Binding-site contacts:
Ligand atom C1 contacts residue ASN708 of chain 1.C at 1.4 Å.
Ligand atom C5 contacts residue ASN708 of chain 1.C at 3.5 Å.
Ligand atom O7 contacts residue ASN708 of chain 1.C at 4.3 Å.
Ligand atom C8 contacts residue ASN708 of chain 1.C at 3.3 Å.
Ligand atom C1 contacts residue ASN721 of chain 1.C at 3.9 Å.
Ligand atom C2 contacts residue ASN708 of chain 1.C at 2.6 Å.
Ligand atom O5 contacts residue ASN721 of chain 1.C at 3.7 Å.
Ligand atom C3 contacts residue ASN708 of chain 1.C at 3.9 Å.
Ligand atom C4 contacts residue ASN708 of chain 1.C at 4.2 Å.
Ligand atom C5 contacts residue ASN721 of chain 1.C at 4.2 Å.
Ligand atom O5 contacts residue ASN708 of chain 1.C at 2.2 Å (h-bond).
Ligand atom N2 contacts residue ASN708 of chain 1.C at 3.1 Å (h-bond).
Ligand atom C7 contacts residue ASN708 of chain 1.C at 3.6 Å.

Sequence of chain 1.C:
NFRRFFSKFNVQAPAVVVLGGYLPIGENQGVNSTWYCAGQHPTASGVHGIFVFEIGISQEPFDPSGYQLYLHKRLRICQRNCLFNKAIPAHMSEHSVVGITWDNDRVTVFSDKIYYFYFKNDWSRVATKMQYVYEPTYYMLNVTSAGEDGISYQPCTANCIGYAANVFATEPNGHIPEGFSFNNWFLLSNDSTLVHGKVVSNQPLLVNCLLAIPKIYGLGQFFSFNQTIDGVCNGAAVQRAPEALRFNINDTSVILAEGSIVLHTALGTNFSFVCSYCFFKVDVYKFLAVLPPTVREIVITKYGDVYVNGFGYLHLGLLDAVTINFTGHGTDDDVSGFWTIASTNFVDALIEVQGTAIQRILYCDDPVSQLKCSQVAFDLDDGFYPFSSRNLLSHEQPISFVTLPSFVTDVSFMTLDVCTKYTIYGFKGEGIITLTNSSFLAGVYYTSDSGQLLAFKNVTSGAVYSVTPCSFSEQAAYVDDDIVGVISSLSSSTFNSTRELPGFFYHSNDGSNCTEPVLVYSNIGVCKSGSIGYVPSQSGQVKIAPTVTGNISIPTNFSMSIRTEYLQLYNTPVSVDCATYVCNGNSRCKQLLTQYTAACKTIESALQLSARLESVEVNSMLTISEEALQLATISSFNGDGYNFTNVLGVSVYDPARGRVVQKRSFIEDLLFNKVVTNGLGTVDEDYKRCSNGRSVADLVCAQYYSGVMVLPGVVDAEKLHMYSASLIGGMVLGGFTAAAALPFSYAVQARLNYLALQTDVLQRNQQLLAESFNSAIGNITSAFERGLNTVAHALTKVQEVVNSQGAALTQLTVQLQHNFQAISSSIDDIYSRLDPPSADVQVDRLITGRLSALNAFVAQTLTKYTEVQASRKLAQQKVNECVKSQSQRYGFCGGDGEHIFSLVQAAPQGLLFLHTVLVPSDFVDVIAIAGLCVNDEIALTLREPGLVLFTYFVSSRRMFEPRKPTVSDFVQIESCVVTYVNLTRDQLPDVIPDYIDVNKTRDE

The protein below binds the small molecule below.
Small molecule (SMILES): CC(=O)N[C@H]1[C@H](O[C@H]2[C@H](O)[C@@H](NC(C)=O)CO[C@@H]2CO)O[C@H](CO)[C@@H](O)[C@@H]1O